Sequence of chain 1.B:
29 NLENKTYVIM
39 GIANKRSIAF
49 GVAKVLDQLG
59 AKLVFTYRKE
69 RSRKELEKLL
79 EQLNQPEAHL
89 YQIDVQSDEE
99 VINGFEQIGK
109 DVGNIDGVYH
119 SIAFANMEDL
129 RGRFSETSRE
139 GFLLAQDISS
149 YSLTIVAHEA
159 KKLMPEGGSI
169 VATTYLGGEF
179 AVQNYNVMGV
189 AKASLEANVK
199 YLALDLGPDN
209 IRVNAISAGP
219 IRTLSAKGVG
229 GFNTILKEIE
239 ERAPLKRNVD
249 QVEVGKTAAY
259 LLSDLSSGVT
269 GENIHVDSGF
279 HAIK

The protein below binds the small molecule below.
Small molecule (SMILES): N[C@@H](CCC(=O)O)C(=O)O

Binding-site contacts:
Ligand atom OE2 contacts residue ARG129 of chain 1.B at 4.0 Å.
Ligand atom O contacts residue ARG129 of chain 1.B at 2.8 Å (salt-bridge).
Ligand atom CD contacts residue ARG129 of chain 1.B at 4.0 Å.
Ligand atom C contacts residue GLY228 of chain 1.B at 4.3 Å.
Ligand atom CA contacts residue GLY229 of chain 1.B at 4.1 Å.
Ligand atom OE2 contacts residue ALA224 of chain 1.B at 3.7 Å.
Ligand atom OXT contacts residue ARG129 of chain 1.B at 2.7 Å (salt-bridge).
Ligand atom CA contacts residue ARG129 of chain 1.B at 4.4 Å.
Ligand atom CG contacts residue VAL227 of chain 1.B at 4.2 Å (hydrophobic).
Ligand atom OE1 contacts residue GLY229 of chain 1.B at 3.3 Å (h-bond).
Ligand atom OXT contacts residue GLY229 of chain 1.B at 3.9 Å.
Ligand atom OE2 contacts residue LYS225 of chain 1.B at 3.5 Å (salt-bridge).
Ligand atom OE1 contacts residue PHE230 of chain 1.B at 3.1 Å (h-bond).
Ligand atom CD contacts residue VAL227 of chain 1.B at 3.2 Å (hydrophobic).
Ligand atom CG contacts residue GLY228 of chain 1.B at 4.5 Å.
Ligand atom C contacts residue ARG129 of chain 1.B at 3.0 Å.
Ligand atom OE2 contacts residue PHE230 of chain 1.B at 4.0 Å.
Ligand atom CD contacts residue GLY229 of chain 1.B at 4.0 Å.
Ligand atom CG contacts residue ARG129 of chain 1.B at 3.5 Å.
Ligand atom OXT contacts residue GLY228 of chain 1.B at 3.7 Å.
Ligand atom CD contacts residue GLY228 of chain 1.B at 4.4 Å.
Ligand atom N contacts residue GLY228 of chain 1.B at 4.1 Å.
Ligand atom OE1 contacts residue GLY228 of chain 1.B at 4.0 Å.
Ligand atom CG contacts residue GLY229 of chain 1.B at 4.4 Å.
Ligand atom C contacts residue GLY229 of chain 1.B at 4.2 Å.
Ligand atom OE1 contacts residue VAL227 of chain 1.B at 3.4 Å (h-bond).
Ligand atom OE2 contacts residue VAL227 of chain 1.B at 3.1 Å (h-bond).
Ligand atom OE1 contacts residue ASN231 of chain 1.B at 4.1 Å.
Ligand atom CD contacts residue LYS225 of chain 1.B at 4.4 Å.
Ligand atom CD contacts residue PHE230 of chain 1.B at 4.1 Å (hydrophobic).
Ligand atom N contacts residue GLY229 of chain 1.B at 3.0 Å (h-bond).
Ligand atom CG contacts residue LYS225 of chain 1.B at 4.5 Å.